Sequence of chain 1.E:
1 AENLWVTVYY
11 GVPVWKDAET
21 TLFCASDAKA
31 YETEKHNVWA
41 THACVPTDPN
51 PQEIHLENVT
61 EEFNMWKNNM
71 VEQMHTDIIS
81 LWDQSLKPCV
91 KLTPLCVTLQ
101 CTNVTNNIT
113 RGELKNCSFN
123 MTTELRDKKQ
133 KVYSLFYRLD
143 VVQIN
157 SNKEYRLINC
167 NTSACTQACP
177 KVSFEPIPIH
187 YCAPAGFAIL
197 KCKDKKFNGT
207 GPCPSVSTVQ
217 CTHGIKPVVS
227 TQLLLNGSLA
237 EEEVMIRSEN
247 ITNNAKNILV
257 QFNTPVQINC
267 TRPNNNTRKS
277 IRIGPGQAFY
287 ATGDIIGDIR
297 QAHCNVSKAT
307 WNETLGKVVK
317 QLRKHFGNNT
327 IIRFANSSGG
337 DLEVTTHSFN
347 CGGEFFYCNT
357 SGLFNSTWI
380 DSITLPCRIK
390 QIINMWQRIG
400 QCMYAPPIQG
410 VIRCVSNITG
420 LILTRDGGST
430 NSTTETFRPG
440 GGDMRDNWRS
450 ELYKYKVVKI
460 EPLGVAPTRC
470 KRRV

Binding-site contacts:
Ligand atom C8 contacts residue ASN232 of chain 1.E at 4.1 Å.
Ligand atom C1 contacts residue ASN416 of chain 1.E at 1.4 Å.
Ligand atom O5 contacts residue PRO261 of chain 1.E at 3.6 Å.
Ligand atom O7 contacts residue ASN416 of chain 1.E at 3.8 Å.
Ligand atom C1 contacts residue PRO261 of chain 1.E at 4.4 Å (hydrophobic).
Ligand atom C3 contacts residue ASN416 of chain 1.E at 3.8 Å.
Ligand atom C6 contacts residue PRO261 of chain 1.E at 4.1 Å (hydrophobic).
Ligand atom C4 contacts residue ASN416 of chain 1.E at 4.2 Å.
Ligand atom C8 contacts residue NAG1 of chain 1.DA at 3.5 Å.
Ligand atom O5 contacts residue ASN416 of chain 1.E at 2.3 Å (h-bond).
Ligand atom C7 contacts residue ASN416 of chain 1.E at 3.6 Å.
Ligand atom C5 contacts residue PRO261 of chain 1.E at 4.4 Å (hydrophobic).
Ligand atom C2 contacts residue ASN416 of chain 1.E at 2.5 Å.
Ligand atom N2 contacts residue ASN416 of chain 1.E at 3.0 Å (h-bond).
Ligand atom C5 contacts residue ASN416 of chain 1.E at 3.7 Å.

A protein and the small-molecule ligand that binds it are described below.
Small molecule (SMILES): CC(=O)N[C@@H]1[C@@H](O)[C@H](O)[C@@H](CO)O[C@H]1O